This protein binds this small molecule.
Small molecule (SMILES): NC(=O)C[C@@H]1NC(=O)[C@H](CC(=O)O)NC(=O)[C@H](Cc2ccc(O)cc2)NC(=O)CNC(=O)[C@H](CCC(=O)O)NC(=O)[C@H](Cc2ccccc2)NC(=O)[C@@H]2CCCCNC(=O)CC[C@H](NC1=O)C(=O)N[C@H](C(N)=O)CSCC(=O)N2

Binding-site contacts:
Ligand atom CG contacts residue LEU69 of chain 1.B at 3.6 Å (hydrophobic).
Ligand atom CD1 contacts residue LEU69 of chain 1.B at 3.9 Å (hydrophobic).
Ligand atom CD1 contacts residue HIS67 of chain 1.B at 3.9 Å.
Ligand atom OD1 contacts residue LEU69 of chain 1.B at 3.0 Å (h-bond).
Ligand atom CA contacts residue HIS67 of chain 1.B at 3.7 Å.
Ligand atom C06 contacts residue ASP84 of chain 1.B at 3.4 Å.
Ligand atom ND2 contacts residue MET83 of chain 1.B at 2.9 Å (h-bond).
Ligand atom CZ contacts residue ASP85 of chain 1.B at 3.8 Å.
Ligand atom CB contacts residue MET83 of chain 1.B at 3.8 Å (hydrophobic).
Ligand atom CZ contacts residue LEU69 of chain 1.B at 3.9 Å (hydrophobic).
Ligand atom CG contacts residue MET83 of chain 1.B at 3.8 Å (hydrophobic).
Ligand atom CB contacts residue TYR68 of chain 1.B at 3.7 Å (hydrophobic).
Ligand atom CG contacts residue LEU69 of chain 1.B at 3.9 Å (hydrophobic).
Ligand atom CE2 contacts residue MET83 of chain 1.B at 3.7 Å (hydrophobic).
Ligand atom CD1 contacts residue LEU69 of chain 1.B at 3.8 Å (hydrophobic).
Ligand atom OD1 contacts residue LYS66 of chain 1.B at 3.8 Å.
Ligand atom N contacts residue HIS67 of chain 1.B at 2.8 Å (h-bond).
Ligand atom CE1 contacts residue ARG26 of chain 1.B at 3.6 Å.
Ligand atom O contacts residue ARG26 of chain 1.B at 2.7 Å (salt-bridge).
Ligand atom C06 contacts residue GLN87 of chain 1.B at 3.5 Å.
Ligand atom CA contacts residue HIS67 of chain 1.B at 3.6 Å.
Ligand atom CB contacts residue HIS67 of chain 1.B at 3.6 Å.
Ligand atom OD2 contacts residue HIS67 of chain 1.B at 2.7 Å (h-bond).
Ligand atom O contacts residue TYR68 of chain 1.B at 3.5 Å.
Ligand atom OD1 contacts residue TYR68 of chain 1.B at 3.3 Å.
Ligand atom N05 contacts residue GLN87 of chain 1.B at 3.1 Å (h-bond).
Ligand atom C contacts residue HIS67 of chain 1.B at 3.7 Å.
Ligand atom CG contacts residue HIS67 of chain 1.B at 3.8 Å.
Ligand atom S07 contacts residue GLN87 of chain 1.B at 3.9 Å.
Ligand atom C contacts residue TYR68 of chain 1.B at 3.8 Å (hydrophobic).
Ligand atom CD1 contacts residue ARG26 of chain 1.B at 3.5 Å.
Ligand atom N contacts residue TYR68 of chain 1.B at 3.9 Å.
Ligand atom CG contacts residue LYS66 of chain 1.B at 3.7 Å.
Ligand atom C contacts residue ARG26 of chain 1.B at 3.8 Å.
Ligand atom ND2 contacts residue LEU69 of chain 1.B at 2.9 Å (h-bond).
Ligand atom OD2 contacts residue LYS66 of chain 1.B at 3.2 Å.
Ligand atom CB contacts residue HIS67 of chain 1.B at 3.5 Å.
Ligand atom O contacts residue ILE106 of chain 1.B at 3.7 Å.
Ligand atom OD1 contacts residue HIS67 of chain 1.B at 3.9 Å.
Ligand atom CE1 contacts residue LEU71 of chain 1.B at 3.5 Å (hydrophobic).

Sequence of chain 1.B:
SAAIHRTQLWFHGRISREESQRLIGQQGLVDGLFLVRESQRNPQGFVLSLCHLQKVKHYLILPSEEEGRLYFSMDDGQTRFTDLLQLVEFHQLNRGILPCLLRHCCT